This small molecule binds to this protein.
Small molecule (SMILES): CC(=O)N[C@H]1[C@H](O[C@H]2[C@H](O)[C@@H](NC(C)=O)CO[C@@H]2CO)O[C@H](CO)[C@@H](O)[C@@H]1O

Binding-site contacts:
Ligand atom N2 contacts residue ASN90 of chain 1.C at 2.9 Å (h-bond).
Ligand atom C1 contacts residue PHE88 of chain 1.C at 4.5 Å (hydrophobic).
Ligand atom C3 contacts residue ASN239 of chain 1.C at 4.3 Å.
Ligand atom C1 contacts residue ASN239 of chain 1.C at 3.8 Å.
Ligand atom C7 contacts residue ASP87 of chain 1.C at 3.7 Å.
Ligand atom O5 contacts residue ASN90 of chain 1.C at 2.3 Å (h-bond).
Ligand atom O4 contacts residue ASN239 of chain 1.C at 3.9 Å.
Ligand atom O3 contacts residue ASP87 of chain 1.C at 3.5 Å (salt-bridge).
Ligand atom N2 contacts residue ASP87 of chain 1.C at 4.1 Å.
Ligand atom C5 contacts residue ASN90 of chain 1.C at 3.5 Å.
Ligand atom C7 contacts residue PHE88 of chain 1.C at 3.2 Å (hydrophobic).
Ligand atom O7 contacts residue PHE88 of chain 1.C at 4.4 Å.
Ligand atom O6 contacts residue ASN239 of chain 1.C at 4.0 Å.
Ligand atom C4 contacts residue ASN239 of chain 1.C at 4.2 Å.
Ligand atom C8 contacts residue ASN89 of chain 1.C at 4.2 Å.
Ligand atom C2 contacts residue PHE88 of chain 1.C at 4.1 Å (hydrophobic).
Ligand atom C3 contacts residue ASN90 of chain 1.C at 3.8 Å.
Ligand atom C4 contacts residue ASN90 of chain 1.C at 4.2 Å.
Ligand atom O7 contacts residue ASN90 of chain 1.C at 4.2 Å.
Ligand atom C8 contacts residue ASP87 of chain 1.C at 3.6 Å.
Ligand atom O7 contacts residue ASP87 of chain 1.C at 3.9 Å.
Ligand atom C8 contacts residue PHE88 of chain 1.C at 2.7 Å (hydrophobic).
Ligand atom N2 contacts residue PHE88 of chain 1.C at 2.8 Å (h-bond).
Ligand atom C2 contacts residue ASN90 of chain 1.C at 2.5 Å.
Ligand atom C8 contacts residue ASN90 of chain 1.C at 4.4 Å.
Ligand atom C7 contacts residue ASN90 of chain 1.C at 3.7 Å.
Ligand atom C5 contacts residue ASN239 of chain 1.C at 3.7 Å.
Ligand atom C1 contacts residue ASN90 of chain 1.C at 1.4 Å.
Ligand atom O5 contacts residue ASN239 of chain 1.C at 4.3 Å.

Sequence of chain 1.C:
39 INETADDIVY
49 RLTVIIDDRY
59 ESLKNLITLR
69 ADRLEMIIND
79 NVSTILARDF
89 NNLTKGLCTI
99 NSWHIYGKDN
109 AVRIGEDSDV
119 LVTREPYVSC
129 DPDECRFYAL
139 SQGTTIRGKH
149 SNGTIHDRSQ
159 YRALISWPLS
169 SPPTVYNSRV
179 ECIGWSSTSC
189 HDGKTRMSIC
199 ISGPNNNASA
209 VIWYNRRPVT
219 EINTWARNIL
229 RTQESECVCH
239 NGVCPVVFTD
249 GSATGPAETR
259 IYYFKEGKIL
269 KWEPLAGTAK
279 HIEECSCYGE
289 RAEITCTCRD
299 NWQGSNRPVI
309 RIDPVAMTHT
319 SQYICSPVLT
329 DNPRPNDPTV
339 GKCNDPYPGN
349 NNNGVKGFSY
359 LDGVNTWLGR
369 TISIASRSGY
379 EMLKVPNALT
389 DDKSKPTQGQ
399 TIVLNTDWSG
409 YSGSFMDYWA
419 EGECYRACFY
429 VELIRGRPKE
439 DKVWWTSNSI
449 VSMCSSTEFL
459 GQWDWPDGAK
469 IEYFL